Binding-site contacts:
Ligand atom C1 contacts residue ILE117 of chain 1.E at 4.5 Å (hydrophobic).
Ligand atom C4 contacts residue GLU309 of chain 1.E at 3.8 Å.
Ligand atom C2 contacts residue GLY314 of chain 1.E at 4.0 Å.
Ligand atom O6 contacts residue LYS121 of chain 1.E at 4.1 Å.
Ligand atom C1 contacts residue ASP315 of chain 1.E at 4.3 Å.
Ligand atom C2 contacts residue GLU309 of chain 1.E at 3.5 Å.
Ligand atom C5 contacts residue LYS126 of chain 1.E at 4.1 Å.
Ligand atom O5 contacts residue LYS121 of chain 1.E at 3.7 Å.
Ligand atom O3 contacts residue GLU309 of chain 1.E at 2.8 Å (salt-bridge).
Ligand atom C2 contacts residue LEU127 of chain 1.E at 3.9 Å (hydrophobic).
Ligand atom O3 contacts residue LYS126 of chain 1.E at 3.4 Å.
Ligand atom O6 contacts residue CYS120 of chain 1.E at 4.2 Å.
Ligand atom O1 contacts residue GLY314 of chain 1.E at 3.6 Å (h-bond).
Ligand atom O5 contacts residue LEU127 of chain 1.E at 4.3 Å.
Ligand atom C3 contacts residue GLU309 of chain 1.E at 3.5 Å.
Ligand atom O1 contacts residue ILE117 of chain 1.E at 3.8 Å.
Ligand atom O1 contacts residue ASP315 of chain 1.E at 4.2 Å.
Ligand atom C6 contacts residue GLU309 of chain 1.E at 4.2 Å.
Ligand atom C3 contacts residue LEU127 of chain 1.E at 3.6 Å (hydrophobic).
Ligand atom C5 contacts residue ARG125 of chain 1.E at 3.4 Å.
Ligand atom O5 contacts residue ARG125 of chain 1.E at 2.6 Å (salt-bridge).
Ligand atom O1 contacts residue LEU127 of chain 1.E at 4.0 Å.
Ligand atom C6 contacts residue ARG125 of chain 1.E at 4.2 Å.
Ligand atom C6 contacts residue LYS121 of chain 1.E at 4.2 Å.
Ligand atom O6 contacts residue ARG125 of chain 1.E at 3.8 Å.
Ligand atom O4 contacts residue GLU309 of chain 1.E at 2.8 Å (salt-bridge).
Ligand atom O2 contacts residue GLY314 of chain 1.E at 2.9 Å (h-bond).
Ligand atom O6 contacts residue GLY124 of chain 1.E at 4.1 Å.
Ligand atom C5 contacts residue GLU309 of chain 1.E at 4.0 Å.
Ligand atom O5 contacts residue CYS120 of chain 1.E at 3.6 Å.
Ligand atom O2 contacts residue ASP315 of chain 1.E at 4.4 Å.
Ligand atom O2 contacts residue LEU127 of chain 1.E at 2.7 Å (h-bond).
Ligand atom O2 contacts residue GLU309 of chain 1.E at 3.9 Å.
Ligand atom C3 contacts residue LYS126 of chain 1.E at 4.3 Å.
Ligand atom O3 contacts residue PRO310 of chain 1.E at 4.3 Å.
Ligand atom O5 contacts residue LYS126 of chain 1.E at 4.0 Å.
Ligand atom C1 contacts residue GLY314 of chain 1.E at 3.9 Å.
Ligand atom C2 contacts residue GLY313 of chain 1.E at 4.5 Å.
Ligand atom O3 contacts residue LEU127 of chain 1.E at 3.0 Å (h-bond).
Ligand atom O2 contacts residue GLY313 of chain 1.E at 3.2 Å.

Sequence of chain 1.E:
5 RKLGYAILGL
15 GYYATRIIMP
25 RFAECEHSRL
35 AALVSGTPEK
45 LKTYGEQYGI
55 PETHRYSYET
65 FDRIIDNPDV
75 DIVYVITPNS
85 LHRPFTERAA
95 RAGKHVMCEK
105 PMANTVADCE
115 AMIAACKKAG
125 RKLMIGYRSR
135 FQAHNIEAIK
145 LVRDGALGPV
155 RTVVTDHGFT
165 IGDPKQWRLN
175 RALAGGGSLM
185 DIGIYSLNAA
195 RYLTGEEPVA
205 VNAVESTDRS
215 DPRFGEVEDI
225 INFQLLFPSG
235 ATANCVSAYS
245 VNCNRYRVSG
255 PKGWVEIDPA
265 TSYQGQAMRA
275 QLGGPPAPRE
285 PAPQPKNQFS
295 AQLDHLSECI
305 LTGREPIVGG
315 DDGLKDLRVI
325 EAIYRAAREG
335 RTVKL

A protein and the small-molecule ligand that binds it are described below.
Small molecule (SMILES): OC[C@@H](O)[C@@H](O)[C@H](O)[C@@H](O)CO